A small-molecule ligand and the protein it binds are described below.
Small molecule (SMILES): CC[C@H](C)[C@H](NC(=O)[C@@H](N)CCCCN)C(=O)N[C@@H](CC(C)C)C(=O)N[C@@H](CC1=NC=NC1)C(=O)N[C@@H](CCCN=C(N)N)C(=O)N[C@@H](CC(C)C)C(=O)N[C@@H](CC(C)C)C(=O)N[C@H](C=O)CCC(N)=O

Sequence of chain 1.B:
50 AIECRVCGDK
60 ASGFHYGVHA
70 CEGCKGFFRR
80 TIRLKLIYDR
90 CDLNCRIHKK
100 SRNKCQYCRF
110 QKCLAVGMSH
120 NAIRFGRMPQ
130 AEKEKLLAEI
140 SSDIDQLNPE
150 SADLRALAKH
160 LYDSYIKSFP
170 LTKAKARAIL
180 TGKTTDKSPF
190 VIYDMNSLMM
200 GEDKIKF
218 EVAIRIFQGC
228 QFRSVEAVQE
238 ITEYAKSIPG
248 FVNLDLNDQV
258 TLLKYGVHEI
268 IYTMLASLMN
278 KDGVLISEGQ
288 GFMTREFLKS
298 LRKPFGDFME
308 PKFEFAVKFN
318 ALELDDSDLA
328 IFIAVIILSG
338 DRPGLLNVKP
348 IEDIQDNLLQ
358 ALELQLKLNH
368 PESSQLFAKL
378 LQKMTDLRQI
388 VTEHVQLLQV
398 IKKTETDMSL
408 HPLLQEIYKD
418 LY

Binding-site contacts:
Ligand atom CG contacts residue LEU253 of chain 1.B at 3.8 Å (hydrophobic).
Ligand atom NE2 contacts residue LEU253 of chain 1.B at 3.5 Å.
Ligand atom CA contacts residue GLU413 of chain 1.B at 4.2 Å.
Ligand atom CB contacts residue THR239 of chain 1.B at 3.9 Å.
Ligand atom CG2 contacts residue LEU410 of chain 1.B at 3.7 Å (hydrophobic).
Ligand atom CG2 contacts residue GLU413 of chain 1.B at 3.1 Å.
Ligand atom CD2 contacts residue THR239 of chain 1.B at 3.9 Å.
Ligand atom CG1 contacts residue LEU410 of chain 1.B at 4.1 Å (hydrophobic).
Ligand atom CB contacts residue GLU413 of chain 1.B at 3.9 Å.
Ligand atom CG contacts residue THR239 of chain 1.B at 4.2 Å.
Ligand atom NE2 contacts residue LEU253 of chain 1.B at 4.4 Å.
Ligand atom CD2 contacts residue LYS261 of chain 1.B at 4.2 Å.
Ligand atom NE2 contacts residue VAL257 of chain 1.B at 4.0 Å.
Ligand atom CD2 contacts residue VAL257 of chain 1.B at 4.0 Å (hydrophobic).
Ligand atom CD2 contacts residue VAL257 of chain 1.B at 3.9 Å (hydrophobic).
Ligand atom CD contacts residue LEU253 of chain 1.B at 3.5 Å (hydrophobic).
Ligand atom C contacts residue LYS243 of chain 1.B at 3.6 Å.
Ligand atom CB contacts residue LYS243 of chain 1.B at 4.3 Å.
Ligand atom CD1 contacts residue LEU260 of chain 1.B at 4.3 Å (hydrophobic).
Ligand atom CB contacts residue GLU413 of chain 1.B at 3.7 Å.
Ligand atom CA contacts residue LYS243 of chain 1.B at 3.4 Å.
Ligand atom O contacts residue LYS243 of chain 1.B at 2.8 Å (salt-bridge).
Ligand atom N contacts residue GLU413 of chain 1.B at 3.1 Å (salt-bridge).
Ligand atom CE contacts residue GLU413 of chain 1.B at 4.3 Å.
Ligand atom CD2 contacts residue GLN236 of chain 1.B at 4.1 Å.
Ligand atom CD2 contacts residue GLN256 of chain 1.B at 3.8 Å.
Ligand atom CD1 contacts residue LEU410 of chain 1.B at 4.3 Å (hydrophobic).
Ligand atom CA contacts residue GLU413 of chain 1.B at 4.0 Å.
Ligand atom CD1 contacts residue THR239 of chain 1.B at 3.9 Å.
Ligand atom CD1 contacts residue GLU413 of chain 1.B at 3.3 Å.
Ligand atom CD2 contacts residue PHE248 of chain 1.B at 3.8 Å (hydrophobic).
Ligand atom CB contacts residue VAL257 of chain 1.B at 4.2 Å (hydrophobic).
Ligand atom O contacts residue THR239 of chain 1.B at 4.4 Å.
Ligand atom N contacts residue LYS243 of chain 1.B at 4.1 Å.
Ligand atom CD2 contacts residue LEU253 of chain 1.B at 3.8 Å (hydrophobic).
Ligand atom C contacts residue THR239 of chain 1.B at 4.3 Å.
Ligand atom N contacts residue GLU413 of chain 1.B at 3.6 Å (salt-bridge).
Ligand atom OE1 contacts residue LEU253 of chain 1.B at 3.8 Å.
Ligand atom CD2 contacts residue LEU260 of chain 1.B at 4.0 Å (hydrophobic).
Ligand atom CD1 contacts residue ILE414 of chain 1.B at 4.4 Å (hydrophobic).